Binding-site contacts:
Ligand atom C3' contacts residue PHE333 of chain 20.A at 3.8 Å (hydrophobic).
Ligand atom O5' contacts residue PHE333 of chain 20.A at 3.8 Å.
Ligand atom O3' contacts residue PHE333 of chain 20.A at 3.5 Å.
Ligand atom O4 contacts residue GLY98 of chain 20.A at 2.8 Å (h-bond).
Ligand atom C7 contacts residue TYR336 of chain 20.A at 3.6 Å (hydrophobic).
Ligand atom P contacts residue PHE333 of chain 20.A at 3.8 Å.
Ligand atom O5' contacts residue GLN252 of chain 20.A at 3.1 Å (h-bond).
Ligand atom N1 contacts residue LEU328 of chain 20.A at 3.8 Å.
Ligand atom OP2 contacts residue GLN252 of chain 20.A at 4.1 Å.
Ligand atom C4 contacts residue PRO334 of chain 20.A at 3.6 Å (hydrophobic).
Ligand atom OP2 contacts residue ARG391 of chain 20.A at 3.9 Å.
Ligand atom O2 contacts residue LEU328 of chain 20.A at 2.2 Å.
Ligand atom OP2 contacts residue GLU102 of chain 20.A at 3.5 Å (salt-bridge).
Ligand atom N3 contacts residue LEU328 of chain 20.A at 3.9 Å.
Ligand atom C5 contacts residue GLY98 of chain 20.A at 2.9 Å.
Ligand atom O2 contacts residue PRO334 of chain 20.A at 3.8 Å.
Ligand atom O5' contacts residue LEU328 of chain 20.A at 3.6 Å.
Ligand atom C2 contacts residue LEU328 of chain 20.A at 3.0 Å (hydrophobic).
Ligand atom C2' contacts residue PHE333 of chain 20.A at 2.9 Å (hydrophobic).
Ligand atom C5' contacts residue PHE333 of chain 20.A at 3.2 Å (hydrophobic).
Ligand atom C6 contacts residue GLY98 of chain 20.A at 4.1 Å.
Ligand atom C4 contacts residue GLY98 of chain 20.A at 3.2 Å.
Ligand atom C5' contacts residue GLN252 of chain 20.A at 3.4 Å.
Ligand atom N3 contacts residue PRO334 of chain 20.A at 3.5 Å.
Ligand atom C2 contacts residue PRO334 of chain 20.A at 3.7 Å (hydrophobic).
Ligand atom C1' contacts residue LEU328 of chain 20.A at 3.9 Å (hydrophobic).
Ligand atom C1' contacts residue PHE333 of chain 20.A at 3.1 Å (hydrophobic).
Ligand atom N1 contacts residue PHE333 of chain 20.A at 3.8 Å.
Ligand atom O4' contacts residue PRO334 of chain 20.A at 4.0 Å.
Ligand atom O4 contacts residue PRO334 of chain 20.A at 3.7 Å.
Ligand atom C2' contacts residue LEU328 of chain 20.A at 3.7 Å (hydrophobic).
Ligand atom OP1 contacts residue ARG391 of chain 20.A at 3.8 Å.
Ligand atom C6 contacts residue PHE333 of chain 20.A at 3.7 Å (hydrophobic).
Ligand atom OP1 contacts residue GLN252 of chain 20.A at 3.7 Å.
Ligand atom C4' contacts residue GLN252 of chain 20.A at 3.5 Å.
Ligand atom O4 contacts residue ALA259 of chain 20.A at 3.2 Å.
Ligand atom OP2 contacts residue PHE333 of chain 20.A at 3.3 Å.
Ligand atom O4' contacts residue LEU328 of chain 20.A at 3.0 Å.
Ligand atom O4' contacts residue GLN252 of chain 20.A at 3.9 Å.
Ligand atom C4' contacts residue LEU328 of chain 20.A at 4.1 Å (hydrophobic).

Sequence of chain 20.A:
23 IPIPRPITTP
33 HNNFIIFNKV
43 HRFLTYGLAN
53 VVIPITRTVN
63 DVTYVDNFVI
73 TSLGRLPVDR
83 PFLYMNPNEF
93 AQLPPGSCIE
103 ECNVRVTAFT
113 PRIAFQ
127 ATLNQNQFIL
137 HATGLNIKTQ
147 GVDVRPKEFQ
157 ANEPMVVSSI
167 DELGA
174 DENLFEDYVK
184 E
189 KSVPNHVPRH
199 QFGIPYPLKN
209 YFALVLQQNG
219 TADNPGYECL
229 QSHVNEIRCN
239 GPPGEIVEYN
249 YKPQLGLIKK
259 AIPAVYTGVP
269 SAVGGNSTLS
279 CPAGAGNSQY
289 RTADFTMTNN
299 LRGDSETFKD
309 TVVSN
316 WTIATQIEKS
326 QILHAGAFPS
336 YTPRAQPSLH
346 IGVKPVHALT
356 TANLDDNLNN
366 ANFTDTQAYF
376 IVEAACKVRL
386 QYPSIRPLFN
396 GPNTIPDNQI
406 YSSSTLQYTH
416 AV

This protein binds this small molecule.
Small molecule (SMILES): Cc1cn([C@H]2C[C@H](O[P](=O)(O)OC[C@H]3O[C@@H](n4cc(C)c(=O)[nH]c4=O)C[C@@H]3O)[C@@H](CO[P](=O)(O)O[C@H]3C[C@H](n4ccc(=O)[nH]c4=O)O[C@@H]3COP(=O)=O)O2)c(=O)[nH]c1=O